Sequence of chain 1.B:
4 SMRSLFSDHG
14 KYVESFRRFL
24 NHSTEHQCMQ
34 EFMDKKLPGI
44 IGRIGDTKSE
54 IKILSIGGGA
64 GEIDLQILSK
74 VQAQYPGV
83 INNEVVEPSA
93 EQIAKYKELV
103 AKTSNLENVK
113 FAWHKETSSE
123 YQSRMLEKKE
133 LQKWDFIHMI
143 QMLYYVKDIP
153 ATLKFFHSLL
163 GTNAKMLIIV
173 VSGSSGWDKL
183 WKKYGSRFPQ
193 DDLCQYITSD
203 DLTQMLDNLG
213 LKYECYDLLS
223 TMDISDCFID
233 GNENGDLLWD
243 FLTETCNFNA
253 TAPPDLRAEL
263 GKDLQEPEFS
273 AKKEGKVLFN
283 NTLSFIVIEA

Binding-site contacts:
Ligand atom C12 contacts residue GLU28 of chain 1.B at 3.4 Å.
Ligand atom C6 contacts residue TYR15 of chain 1.B at 3.3 Å (hydrophobic).
Ligand atom C8 contacts residue TYR147 of chain 1.B at 4.0 Å (hydrophobic).
Ligand atom C2 contacts residue PHE19 of chain 1.B at 3.9 Å (hydrophobic).
Ligand atom C9 contacts residue PHE19 of chain 1.B at 3.4 Å (hydrophobic).
Ligand atom C13 contacts residue GLN143 of chain 1.B at 3.8 Å.
Ligand atom O contacts residue TYR146 of chain 1.B at 3.9 Å.
Ligand atom C15 contacts residue TYR147 of chain 1.B at 3.7 Å (hydrophobic).
Ligand atom C18 contacts residue VAL173 of chain 1.B at 3.6 Å (hydrophobic).
Ligand atom C5 contacts residue TYR15 of chain 1.B at 3.5 Å (hydrophobic).
Ligand atom N1 contacts residue TYR15 of chain 1.B at 2.6 Å (h-bond).
Ligand atom CL contacts residue SER91 of chain 1.B at 3.7 Å.
Ligand atom C11 contacts residue GLN143 of chain 1.B at 4.0 Å.
Ligand atom C18 contacts residue TRP179 of chain 1.B at 3.2 Å (hydrophobic).
Ligand atom C4 contacts residue PHE19 of chain 1.B at 3.6 Å (hydrophobic).
Ligand atom C16 contacts residue TYR146 of chain 1.B at 3.5 Å (hydrophobic).
Ligand atom C12 contacts residue PHE22 of chain 1.B at 3.9 Å (hydrophobic).
Ligand atom C5 contacts residue PHE19 of chain 1.B at 3.5 Å (hydrophobic).
Ligand atom CL contacts residue GLN94 of chain 1.B at 3.4 Å.
Ligand atom C8 contacts residue PHE19 of chain 1.B at 3.8 Å (hydrophobic).
Ligand atom C14 contacts residue TYR146 of chain 1.B at 3.6 Å (hydrophobic).
Ligand atom C9 contacts residue TYR15 of chain 1.B at 3.3 Å (hydrophobic).
Ligand atom C1 contacts residue TYR15 of chain 1.B at 4.0 Å (hydrophobic).
Ligand atom C11 contacts residue PHE19 of chain 1.B at 3.6 Å (hydrophobic).
Ligand atom C9 contacts residue PHE243 of chain 1.B at 3.9 Å (hydrophobic).
Ligand atom C3 contacts residue PHE19 of chain 1.B at 3.6 Å (hydrophobic).
Ligand atom O contacts residue GLN143 of chain 1.B at 3.3 Å (h-bond).
Ligand atom C8 contacts residue PHE243 of chain 1.B at 3.6 Å (hydrophobic).
Ligand atom N2 contacts residue PHE19 of chain 1.B at 3.8 Å.
Ligand atom C1 contacts residue PHE19 of chain 1.B at 4.0 Å (hydrophobic).
Ligand atom C12 contacts residue PHE243 of chain 1.B at 4.0 Å (hydrophobic).
Ligand atom C17 contacts residue TRP179 of chain 1.B at 4.0 Å (hydrophobic).
Ligand atom N1 contacts residue PHE19 of chain 1.B at 3.2 Å.
Ligand atom C18 contacts residue TRP183 of chain 1.B at 3.5 Å (hydrophobic).
Ligand atom C6 contacts residue PHE19 of chain 1.B at 3.8 Å (hydrophobic).
Ligand atom C4 contacts residue TYR15 of chain 1.B at 3.9 Å (hydrophobic).
Ligand atom C12 contacts residue GLN143 of chain 1.B at 3.7 Å.
Ligand atom O contacts residue VAL173 of chain 1.B at 3.7 Å.
Ligand atom C2 contacts residue GLN94 of chain 1.B at 3.4 Å.
Ligand atom C7 contacts residue PHE19 of chain 1.B at 3.6 Å (hydrophobic).

The protein below binds the small molecule below.
Small molecule (SMILES): CCN(CC)Cc1cc(Nc2ccnc3cc(Cl)ccc23)ccc1O